Binding-site contacts:
Ligand atom N7 contacts residue HIS117 of chain 2.C at 3.4 Å (h-bond).
Ligand atom S1 contacts residue THR198 of chain 2.C at 4.0 Å.
Ligand atom S1 contacts residue HIS117 of chain 2.C at 3.8 Å.
Ligand atom O15 contacts residue VAL119 of chain 2.C at 3.8 Å.
Ligand atom S1 contacts residue HIS92 of chain 2.C at 3.7 Å.
Ligand atom C11 contacts residue LEU197 of chain 2.C at 3.6 Å (hydrophobic).
Ligand atom O6 contacts residue VAL119 of chain 2.C at 3.7 Å.
Ligand atom N7 contacts residue ZN1 of chain 2.K at 2.0 Å.
Ligand atom C7 contacts residue ZN1 of chain 2.K at 3.9 Å.
Ligand atom O6 contacts residue TRP208 of chain 2.C at 3.6 Å.
Ligand atom C8 contacts residue GOL1 of chain 2.M at 3.8 Å.
Ligand atom O5 contacts residue ZN1 of chain 2.K at 3.9 Å.
Ligand atom O18 contacts residue PRO201 of chain 2.C at 3.7 Å.
Ligand atom C12 contacts residue LEU197 of chain 2.C at 3.6 Å (hydrophobic).
Ligand atom O5 contacts residue LEU197 of chain 2.C at 3.6 Å.
Ligand atom S1 contacts residue ZN1 of chain 2.K at 2.7 Å.
Ligand atom C21 contacts residue LEU132 of chain 2.C at 3.9 Å (hydrophobic).
Ligand atom C17 contacts residue LEU197 of chain 2.C at 3.9 Å (hydrophobic).
Ligand atom C10 contacts residue GOL1 of chain 2.M at 4.0 Å.
Ligand atom C9 contacts residue THR199 of chain 2.C at 3.0 Å.
Ligand atom N7 contacts residue THR198 of chain 2.C at 2.6 Å (h-bond).
Ligand atom N7 contacts residue HIS94 of chain 2.C at 3.4 Å (h-bond).
Ligand atom S13 contacts residue GLN90 of chain 2.C at 4.0 Å.
Ligand atom C12 contacts residue VAL119 of chain 2.C at 3.8 Å (hydrophobic).
Ligand atom O6 contacts residue ZN1 of chain 2.K at 2.9 Å.
Ligand atom C8 contacts residue THR199 of chain 2.C at 3.5 Å.
Ligand atom C7 contacts residue LEU197 of chain 2.C at 4.0 Å (hydrophobic).
Ligand atom O6 contacts residue HIS117 of chain 2.C at 3.4 Å (h-bond).
Ligand atom N7 contacts residue GLU104 of chain 2.C at 3.6 Å (salt-bridge).
Ligand atom O14 contacts residue GLN90 of chain 2.C at 3.0 Å (h-bond).
Ligand atom C9 contacts residue GOL1 of chain 2.M at 3.7 Å.
Ligand atom O6 contacts residue VAL140 of chain 2.C at 3.9 Å.
Ligand atom O5 contacts residue THR198 of chain 2.C at 3.4 Å (h-bond).
Ligand atom C10 contacts residue LEU197 of chain 2.C at 3.9 Å (hydrophobic).
Ligand atom O15 contacts residue LEU197 of chain 2.C at 3.8 Å.
Ligand atom O6 contacts residue HIS92 of chain 2.C at 3.4 Å.
Ligand atom O15 contacts residue LEU138 of chain 2.C at 3.7 Å.
Ligand atom N7 contacts residue HIS92 of chain 2.C at 3.7 Å.
Ligand atom C8 contacts residue THR198 of chain 2.C at 4.0 Å.
Ligand atom O5 contacts residue TRP208 of chain 2.C at 3.3 Å.

Sequence of chain 2.C:
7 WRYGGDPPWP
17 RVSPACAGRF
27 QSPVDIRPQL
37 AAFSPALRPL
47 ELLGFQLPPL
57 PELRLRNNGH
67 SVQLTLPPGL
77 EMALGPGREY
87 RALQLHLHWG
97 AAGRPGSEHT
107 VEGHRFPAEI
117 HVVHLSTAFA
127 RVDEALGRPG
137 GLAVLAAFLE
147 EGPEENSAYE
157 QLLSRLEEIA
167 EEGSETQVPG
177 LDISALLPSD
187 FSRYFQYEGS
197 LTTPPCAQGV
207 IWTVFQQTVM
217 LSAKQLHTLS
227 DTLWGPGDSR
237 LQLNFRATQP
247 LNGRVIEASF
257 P

This small molecule binds to this protein.
Small molecule (SMILES): CCCCCN1C(=O)c2ccc(S(N)(=O)=O)cc2S1(=O)=O